Sequence of chain 1.A:
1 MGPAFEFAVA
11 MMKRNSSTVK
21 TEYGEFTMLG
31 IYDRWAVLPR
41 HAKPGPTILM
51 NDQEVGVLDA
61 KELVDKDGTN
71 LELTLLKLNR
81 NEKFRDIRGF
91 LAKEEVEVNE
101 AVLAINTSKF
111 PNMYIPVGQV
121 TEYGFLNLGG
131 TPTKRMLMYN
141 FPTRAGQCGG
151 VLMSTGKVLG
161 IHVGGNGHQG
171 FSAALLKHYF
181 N

Binding-site contacts:
Ligand atom C2 contacts residue ASN166 of chain 1.A at 3.4 Å.
Ligand atom N49 contacts residue VAL163 of chain 1.A at 3.3 Å (h-bond).
Ligand atom C3 contacts residue GLU25 of chain 1.A at 3.2 Å.
Ligand atom C59 contacts residue ARG144 of chain 1.A at 3.6 Å.
Ligand atom C82 contacts residue CYS148 of chain 1.A at 3.1 Å (hydrophobic).
Ligand atom C63 contacts residue CYS148 of chain 1.A at 1.8 Å (hydrophobic).
Ligand atom C11 contacts residue LEU128 of chain 1.A at 3.4 Å (hydrophobic).
Ligand atom C10 contacts residue GLY129 of chain 1.A at 3.3 Å.
Ligand atom C4 contacts residue ASN166 of chain 1.A at 2.4 Å.
Ligand atom C1 contacts residue GLY165 of chain 1.A at 3.3 Å.
Ligand atom C8 contacts residue ASN127 of chain 1.A at 3.2 Å.
Ligand atom C73 contacts residue ALA145 of chain 1.A at 3.4 Å (hydrophobic).
Ligand atom O88 contacts residue CYS148 of chain 1.A at 2.8 Å (h-bond).
Ligand atom N49 contacts residue CYS148 of chain 1.A at 2.8 Å (h-bond).
Ligand atom C65 contacts residue GLY165 of chain 1.A at 3.4 Å.
Ligand atom C5 contacts residue GLU25 of chain 1.A at 3.3 Å.
Ligand atom C84 contacts residue GLY146 of chain 1.A at 3.3 Å.
Ligand atom C6 contacts residue ASN166 of chain 1.A at 2.8 Å.
Ligand atom O88 contacts residue PHE26 of chain 1.A at 3.5 Å.
Ligand atom C57 contacts residue CYS148 of chain 1.A at 2.6 Å (hydrophobic).
Ligand atom C12 contacts residue ASN127 of chain 1.A at 3.2 Å.
Ligand atom O66 contacts residue GLY165 of chain 1.A at 3.2 Å (h-bond).
Ligand atom O88 contacts residue GLN147 of chain 1.A at 3.5 Å (h-bond).
Ligand atom C59 contacts residue CYS148 of chain 1.A at 3.1 Å (hydrophobic).
Ligand atom C71 contacts residue ALA145 of chain 1.A at 3.5 Å (hydrophobic).
Ligand atom C37 contacts residue VAL163 of chain 1.A at 3.2 Å (hydrophobic).
Ligand atom C71 contacts residue ARG144 of chain 1.A at 3.6 Å.
Ligand atom O66 contacts residue HIS162 of chain 1.A at 2.9 Å (h-bond).
Ligand atom C11 contacts residue GLU72 of chain 1.A at 3.5 Å.
Ligand atom O66 contacts residue GLY164 of chain 1.A at 3.3 Å.
Ligand atom N69 contacts residue THR143 of chain 1.A at 3.5 Å (h-bond).
Ligand atom O86 contacts residue GLY146 of chain 1.A at 3.5 Å (h-bond).
Ligand atom O66 contacts residue THR143 of chain 1.A at 3.0 Å (h-bond).
Ligand atom N69 contacts residue ARG144 of chain 1.A at 3.5 Å (salt-bridge).
Ligand atom O35 contacts residue GLY164 of chain 1.A at 3.3 Å.
Ligand atom O88 contacts residue GLY146 of chain 1.A at 3.2 Å (h-bond).
Ligand atom C55 contacts residue HIS41 of chain 1.A at 3.2 Å.
Ligand atom C9 contacts residue LEU128 of chain 1.A at 3.5 Å (hydrophobic).
Ligand atom O35 contacts residue GLY165 of chain 1.A at 2.9 Å (h-bond).
Ligand atom C12 contacts residue GLY129 of chain 1.A at 3.5 Å.

A protein and the small-molecule ligand that binds it are described below.
Small molecule (SMILES): CCOC(=O)CC[C@H](C[C@@H]1CCNC1=O)NC(=O)[C@H](Cc1ccccc1)NC(=O)OCc1ccccc1